A protein and the small-molecule ligand that binds it are described below.
Small molecule (SMILES): O=C1O[C@H](CO)[C@@H](O)[C@H](O[C@H]2O[C@H](CO)[C@@H](O)[C@H](O)[C@@H]2O)[C@@H]1O

Sequence of chain 1.B:
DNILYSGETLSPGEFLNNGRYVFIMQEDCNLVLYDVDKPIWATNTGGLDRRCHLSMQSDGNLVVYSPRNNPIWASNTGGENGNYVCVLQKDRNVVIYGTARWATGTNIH

Binding-site contacts:
Ligand atom C2 contacts residue TYR65 of chain 1.B at 3.8 Å (hydrophobic).
Ligand atom O4 contacts residue PRO71 of chain 1.B at 3.9 Å.
Ligand atom C4 contacts residue ASP59 of chain 1.B at 4.4 Å.
Ligand atom O3 contacts residue ASP59 of chain 1.B at 4.2 Å.
Ligand atom C1 contacts residue ASN61 of chain 1.B at 3.5 Å.
Ligand atom C5 contacts residue ASP59 of chain 1.B at 3.7 Å.
Ligand atom C3 contacts residue TYR65 of chain 1.B at 4.2 Å (hydrophobic).
Ligand atom C1 contacts residue ASP59 of chain 1.B at 4.4 Å.
Ligand atom C1 contacts residue GLN57 of chain 1.B at 4.2 Å.
Ligand atom C6 contacts residue ASN61 of chain 1.B at 3.9 Å.
Ligand atom C4 contacts residue TYR65 of chain 1.B at 3.7 Å (hydrophobic).
Ligand atom C2 contacts residue ASP59 of chain 1.B at 3.4 Å.
Ligand atom O2 contacts residue ASN61 of chain 1.B at 3.3 Å (h-bond).
Ligand atom O5 contacts residue ASN61 of chain 1.B at 3.0 Å (h-bond).
Ligand atom O4 contacts residue TYR65 of chain 1.B at 2.9 Å (h-bond).
Ligand atom C4 contacts residue ASN61 of chain 1.B at 4.0 Å.
Ligand atom C6 contacts residue ALA74 of chain 1.B at 4.1 Å (hydrophobic).
Ligand atom C3 contacts residue GLN57 of chain 1.B at 3.7 Å.
Ligand atom O3 contacts residue TYR65 of chain 1.B at 3.5 Å (h-bond).
Ligand atom C6 contacts residue VAL63 of chain 1.B at 4.4 Å (hydrophobic).
Ligand atom O6 contacts residue ALA74 of chain 1.B at 4.1 Å.
Ligand atom C4 contacts residue GLN57 of chain 1.B at 4.3 Å.
Ligand atom C4 contacts residue VAL63 of chain 1.B at 4.3 Å (hydrophobic).
Ligand atom O6 contacts residue ASP59 of chain 1.B at 4.2 Å.
Ligand atom C2 contacts residue ASN61 of chain 1.B at 3.9 Å.
Ligand atom C1 contacts residue TYR65 of chain 1.B at 4.0 Å (hydrophobic).
Ligand atom O2 contacts residue GLN57 of chain 1.B at 3.0 Å (h-bond).
Ligand atom O4 contacts residue ASP59 of chain 1.B at 4.0 Å.
Ligand atom O6 contacts residue ASN61 of chain 1.B at 4.4 Å.
Ligand atom C6 contacts residue ASP59 of chain 1.B at 4.1 Å.
Ligand atom C2 contacts residue GLN57 of chain 1.B at 4.0 Å.
Ligand atom O2 contacts residue ASP59 of chain 1.B at 2.5 Å (salt-bridge).
Ligand atom C3 contacts residue ASP59 of chain 1.B at 4.5 Å.
Ligand atom C5 contacts residue ASN61 of chain 1.B at 3.8 Å.
Ligand atom O3 contacts residue GLN57 of chain 1.B at 3.2 Å (h-bond).
Ligand atom C6 contacts residue PRO71 of chain 1.B at 4.0 Å (hydrophobic).